Sequence of chain 1.A:
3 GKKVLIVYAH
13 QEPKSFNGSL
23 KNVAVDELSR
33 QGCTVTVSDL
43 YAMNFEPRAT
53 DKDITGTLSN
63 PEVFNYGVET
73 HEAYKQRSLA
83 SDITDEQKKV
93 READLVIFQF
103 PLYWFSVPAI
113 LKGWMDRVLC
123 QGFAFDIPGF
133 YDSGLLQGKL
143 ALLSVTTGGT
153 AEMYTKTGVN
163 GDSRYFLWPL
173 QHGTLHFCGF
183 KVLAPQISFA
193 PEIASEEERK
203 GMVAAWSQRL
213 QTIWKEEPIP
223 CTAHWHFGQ

A protein and the small-molecule ligand that binds it are described below.
Small molecule (SMILES): COc1ccc2c(c1)C(=O)C(c1ccc(N)cc1)=[N+]2[O-]

Binding-site contacts:
Ligand atom C1 contacts residue PHE127 of chain 1.B at 3.6 Å (hydrophobic).
Ligand atom C14 contacts residue GLY151 of chain 1.A at 4.0 Å.
Ligand atom C5 contacts residue GLY150 of chain 1.A at 3.6 Å.
Ligand atom C12 contacts residue ILE129 of chain 1.B at 3.7 Å (hydrophobic).
Ligand atom O1 contacts residue PHE179 of chain 1.B at 3.8 Å.
Ligand atom C7 contacts residue ILE129 of chain 1.B at 4.0 Å (hydrophobic).
Ligand atom C6 contacts residue GLY151 of chain 1.A at 3.9 Å.
Ligand atom C2 contacts residue FAD1 of chain 1.D at 3.4 Å.
Ligand atom C11 contacts residue ILE129 of chain 1.B at 3.7 Å (hydrophobic).
Ligand atom C7 contacts residue ILE195 of chain 1.A at 3.5 Å (hydrophobic).
Ligand atom C15 contacts residue MET155 of chain 1.A at 3.2 Å (hydrophobic).
Ligand atom N1 contacts residue GLY150 of chain 1.A at 3.8 Å.
Ligand atom C11 contacts residue ILE195 of chain 1.A at 3.7 Å (hydrophobic).
Ligand atom C10 contacts residue FAD1 of chain 1.D at 3.5 Å.
Ligand atom C13 contacts residue GLY150 of chain 1.A at 3.6 Å.
Ligand atom O1 contacts residue TRP106 of chain 1.A at 3.7 Å.
Ligand atom C8 contacts residue FAD1 of chain 1.D at 3.9 Å.
Ligand atom O2 contacts residue GLY150 of chain 1.A at 3.9 Å.
Ligand atom C8 contacts residue ILE129 of chain 1.B at 4.0 Å (hydrophobic).
Ligand atom O3 contacts residue GLY151 of chain 1.A at 3.9 Å.
Ligand atom C3 contacts residue FAD1 of chain 1.D at 3.6 Å.
Ligand atom C1 contacts residue TRP106 of chain 1.A at 3.3 Å (hydrophobic).
Ligand atom O3 contacts residue ILE129 of chain 1.B at 4.0 Å.
Ligand atom C14 contacts residue GLY150 of chain 1.A at 3.7 Å.
Ligand atom C6 contacts residue GLY150 of chain 1.A at 4.0 Å.
Ligand atom C9 contacts residue FAD1 of chain 1.D at 3.8 Å.
Ligand atom C9 contacts residue PHE179 of chain 1.B at 3.6 Å (hydrophobic).
Ligand atom O1 contacts residue PHE127 of chain 1.B at 4.0 Å.
Ligand atom C6 contacts residue ILE129 of chain 1.B at 3.7 Å (hydrophobic).
Ligand atom C5 contacts residue GLY151 of chain 1.A at 4.0 Å.
Ligand atom O1 contacts residue FAD1 of chain 1.D at 3.3 Å (h-bond).
Ligand atom C5 contacts residue ILE129 of chain 1.B at 3.9 Å (hydrophobic).
Ligand atom C15 contacts residue ILE195 of chain 1.A at 4.0 Å (hydrophobic).
Ligand atom C10 contacts residue PHE127 of chain 1.B at 4.0 Å (hydrophobic).
Ligand atom C14 contacts residue MET155 of chain 1.A at 3.6 Å (hydrophobic).
Ligand atom N2 contacts residue ILE195 of chain 1.A at 3.5 Å.
Ligand atom C13 contacts residue ILE129 of chain 1.B at 4.1 Å (hydrophobic).
Ligand atom C4 contacts residue FAD1 of chain 1.D at 4.0 Å.
Ligand atom C2 contacts residue PHE127 of chain 1.B at 3.7 Å (hydrophobic).
Ligand atom C1 contacts residue FAD1 of chain 1.D at 3.2 Å.

Sequence of chain 1.B:
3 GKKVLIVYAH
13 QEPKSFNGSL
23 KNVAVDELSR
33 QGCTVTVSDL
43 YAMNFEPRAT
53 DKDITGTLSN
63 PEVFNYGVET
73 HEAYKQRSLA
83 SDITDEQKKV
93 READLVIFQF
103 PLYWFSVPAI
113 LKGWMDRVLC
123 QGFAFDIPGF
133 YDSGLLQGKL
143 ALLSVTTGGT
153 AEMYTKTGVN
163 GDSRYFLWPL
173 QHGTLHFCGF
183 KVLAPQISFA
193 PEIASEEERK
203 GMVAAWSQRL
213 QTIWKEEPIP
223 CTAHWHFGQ